Sequence of chain 1.B:
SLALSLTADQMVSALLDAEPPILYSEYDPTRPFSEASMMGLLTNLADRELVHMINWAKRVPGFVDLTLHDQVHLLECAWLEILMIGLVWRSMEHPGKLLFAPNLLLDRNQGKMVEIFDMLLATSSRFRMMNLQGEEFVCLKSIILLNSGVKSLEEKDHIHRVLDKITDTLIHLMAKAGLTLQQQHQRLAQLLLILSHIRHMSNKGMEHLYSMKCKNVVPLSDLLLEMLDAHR

Binding-site contacts:
Ligand atom C09 contacts residue MET119 of chain 1.B at 3.9 Å (hydrophobic).
Ligand atom F03 contacts residue ILE122 of chain 1.B at 3.7 Å.
Ligand atom F01 contacts residue HIS222 of chain 1.B at 3.6 Å.
Ligand atom C16 contacts residue GLU51 of chain 1.B at 3.5 Å.
Ligand atom C03 contacts residue THR45 of chain 1.B at 3.4 Å.
Ligand atom C01 contacts residue ALA48 of chain 1.B at 3.9 Å (hydrophobic).
Ligand atom F02 contacts residue MET119 of chain 1.B at 3.1 Å.
Ligand atom F01 contacts residue MET119 of chain 1.B at 2.8 Å.
Ligand atom C17 contacts residue GLU51 of chain 1.B at 3.6 Å.
Ligand atom C09 contacts residue LEU126 of chain 1.B at 3.5 Å (hydrophobic).
Ligand atom F03 contacts residue GLY219 of chain 1.B at 3.2 Å.
Ligand atom C07 contacts residue MET119 of chain 1.B at 3.5 Å (hydrophobic).
Ligand atom C15 contacts residue LEU89 of chain 1.B at 4.0 Å (hydrophobic).
Ligand atom O01 contacts residue LEU85 of chain 1.B at 3.9 Å.
Ligand atom C06 contacts residue MET119 of chain 1.B at 3.5 Å (hydrophobic).
Ligand atom C17 contacts residue ALA48 of chain 1.B at 4.0 Å (hydrophobic).
Ligand atom C18 contacts residue ALA48 of chain 1.B at 4.1 Å (hydrophobic).
Ligand atom C08 contacts residue MET119 of chain 1.B at 3.0 Å (hydrophobic).
Ligand atom C10 contacts residue LEU126 of chain 1.B at 4.1 Å (hydrophobic).
Ligand atom F01 contacts residue ILE122 of chain 1.B at 3.3 Å.
Ligand atom C16 contacts residue LEU85 of chain 1.B at 4.1 Å (hydrophobic).
Ligand atom C17 contacts residue PHE102 of chain 1.B at 4.0 Å (hydrophobic).
Ligand atom C03 contacts residue LEU44 of chain 1.B at 3.9 Å (hydrophobic).
Ligand atom C14 contacts residue LEU89 of chain 1.B at 4.1 Å (hydrophobic).
Ligand atom C04 contacts residue ALA48 of chain 1.B at 4.1 Å (hydrophobic).
Ligand atom C18 contacts residue PHE102 of chain 1.B at 4.0 Å (hydrophobic).
Ligand atom C07 contacts residue ILE122 of chain 1.B at 4.1 Å (hydrophobic).
Ligand atom O02 contacts residue ALA48 of chain 1.B at 3.8 Å.
Ligand atom F02 contacts residue MET41 of chain 1.B at 4.0 Å.
Ligand atom C13 contacts residue PHE102 of chain 1.B at 4.1 Å (hydrophobic).
Ligand atom F02 contacts residue HIS222 of chain 1.B at 3.5 Å.
Ligand atom O01 contacts residue GLU51 of chain 1.B at 2.8 Å (salt-bridge).
Ligand atom C07 contacts residue HIS222 of chain 1.B at 4.0 Å.
Ligand atom O02 contacts residue LEU44 of chain 1.B at 2.9 Å (h-bond).
Ligand atom C15 contacts residue LEU85 of chain 1.B at 3.5 Å (hydrophobic).
Ligand atom C10 contacts residue PHE102 of chain 1.B at 3.6 Å (hydrophobic).
Ligand atom C01 contacts residue LEU238 of chain 1.B at 3.8 Å (hydrophobic).
Ligand atom O01 contacts residue ARG92 of chain 1.B at 3.2 Å (salt-bridge).
Ligand atom C08 contacts residue ILE122 of chain 1.B at 3.7 Å (hydrophobic).
Ligand atom C18 contacts residue LEU44 of chain 1.B at 4.0 Å (hydrophobic).

This protein binds this small molecule.
Small molecule (SMILES): CC(C)Cn1nc2c(C(F)(F)F)cccc2c1-c1ccc(O)cc1O